A protein and the small-molecule ligand that binds it are described below.
Small molecule (SMILES): CCCC[C@H](CN(O)C=O)C(=O)O

Binding-site contacts:
Ligand atom O4 contacts residue LEU101 of chain 1.A at 3.1 Å (h-bond).
Ligand atom O1 contacts residue GLN56 of chain 1.A at 2.9 Å (h-bond).
Ligand atom O12 contacts residue GLY49 of chain 1.A at 3.4 Å.
Ligand atom O12 contacts residue ILE50 of chain 1.A at 2.8 Å (h-bond).
Ligand atom O4 contacts residue CO1 of chain 1.C at 1.8 Å.
Ligand atom N3 contacts residue GLU143 of chain 1.A at 4.0 Å.
Ligand atom C10 contacts residue GLY99 of chain 1.A at 4.1 Å.
Ligand atom N3 contacts residue GLN56 of chain 1.A at 3.5 Å (h-bond).
Ligand atom C5 contacts residue LEU101 of chain 1.A at 3.6 Å (hydrophobic).
Ligand atom C7 contacts residue ILE50 of chain 1.A at 3.8 Å (hydrophobic).
Ligand atom N3 contacts residue GLY51 of chain 1.A at 3.9 Å.
Ligand atom O4 contacts residue GLN56 of chain 1.A at 2.8 Å (h-bond).
Ligand atom N3 contacts residue HIS142 of chain 1.A at 3.9 Å.
Ligand atom O4 contacts residue CYS100 of chain 1.A at 3.1 Å (h-bond).
Ligand atom C10 contacts residue GLU98 of chain 1.A at 4.0 Å.
Ligand atom O1 contacts residue HIS146 of chain 1.A at 3.0 Å.
Ligand atom C6 contacts residue GLY99 of chain 1.A at 4.0 Å.
Ligand atom C2 contacts residue CO1 of chain 1.C at 3.0 Å.
Ligand atom O1 contacts residue CO1 of chain 1.C at 2.4 Å.
Ligand atom C2 contacts residue HIS142 of chain 1.A at 3.8 Å.
Ligand atom N3 contacts residue CO1 of chain 1.C at 2.8 Å.
Ligand atom C2 contacts residue HIS146 of chain 1.A at 4.1 Å.
Ligand atom C10 contacts residue HIS142 of chain 1.A at 3.8 Å.
Ligand atom O12 contacts residue GLY51 of chain 1.A at 3.6 Å.
Ligand atom O1 contacts residue GLU143 of chain 1.A at 3.3 Å (salt-bridge).
Ligand atom C2 contacts residue GLN56 of chain 1.A at 3.3 Å.
Ligand atom C5 contacts residue GLY51 of chain 1.A at 3.3 Å.
Ligand atom C7 contacts residue GLU143 of chain 1.A at 3.7 Å.
Ligand atom C11 contacts residue ILE50 of chain 1.A at 4.0 Å (hydrophobic).
Ligand atom C8 contacts residue GLY99 of chain 1.A at 3.8 Å.
Ligand atom C5 contacts residue CO1 of chain 1.C at 4.2 Å.
Ligand atom O4 contacts residue HIS142 of chain 1.A at 3.4 Å (h-bond).
Ligand atom C8 contacts residue ILE50 of chain 1.A at 3.8 Å (hydrophobic).
Ligand atom O1 contacts residue HIS142 of chain 1.A at 3.2 Å.
Ligand atom C10 contacts residue BL51 of chain 1.E at 3.8 Å.
Ligand atom O4 contacts residue HIS146 of chain 1.A at 3.6 Å (h-bond).
Ligand atom C2 contacts residue GLY51 of chain 1.A at 3.7 Å.
Ligand atom N3 contacts residue LEU101 of chain 1.A at 3.8 Å.
Ligand atom C9 contacts residue HIS142 of chain 1.A at 3.5 Å.
Ligand atom C2 contacts residue GLU143 of chain 1.A at 2.9 Å.

Sequence of chain 1.A:
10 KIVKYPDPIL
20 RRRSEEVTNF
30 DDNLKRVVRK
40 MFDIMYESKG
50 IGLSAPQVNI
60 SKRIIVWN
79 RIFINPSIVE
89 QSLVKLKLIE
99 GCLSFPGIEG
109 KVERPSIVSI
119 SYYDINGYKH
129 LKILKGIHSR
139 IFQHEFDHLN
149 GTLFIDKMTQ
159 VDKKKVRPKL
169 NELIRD